The protein below binds the small molecule below.
Small molecule (SMILES): CC(=O)N[C@H]1[C@H](O[C@H]2[C@H](O)[C@@H](NC(C)=O)CO[C@@H]2CO)O[C@H](CO)[C@@H](O[C@@H]2O[C@H](CO)[C@@H](O)[C@H](O)[C@@H]2O)[C@@H]1O

Binding-site contacts:
Ligand atom C8 contacts residue ASN884 of chain 1.A at 4.5 Å.
Ligand atom C5 contacts residue ASN884 of chain 1.A at 3.7 Å.
Ligand atom C1 contacts residue THR886 of chain 1.A at 3.8 Å.
Ligand atom C5 contacts residue THR886 of chain 1.A at 3.7 Å.
Ligand atom C3 contacts residue ASN884 of chain 1.A at 3.8 Å.
Ligand atom O6 contacts residue THR886 of chain 1.A at 4.2 Å.
Ligand atom N2 contacts residue ASN884 of chain 1.A at 2.9 Å (h-bond).
Ligand atom C6 contacts residue THR886 of chain 1.A at 4.4 Å.
Ligand atom O6 contacts residue GLN1023 of chain 1.A at 3.6 Å.
Ligand atom C6 contacts residue GLN1023 of chain 1.A at 3.7 Å.
Ligand atom C1 contacts residue ASN884 of chain 1.A at 1.4 Å.
Ligand atom C4 contacts residue ASN884 of chain 1.A at 4.4 Å.
Ligand atom C7 contacts residue GLN1023 of chain 1.A at 4.4 Å.
Ligand atom O5 contacts residue THR886 of chain 1.A at 3.8 Å.
Ligand atom C8 contacts residue GLN1023 of chain 1.A at 3.8 Å.
Ligand atom C7 contacts residue ASN884 of chain 1.A at 3.5 Å.
Ligand atom N2 contacts residue GLN1023 of chain 1.A at 3.9 Å.
Ligand atom C2 contacts residue ASN884 of chain 1.A at 2.5 Å.
Ligand atom O5 contacts residue ASN884 of chain 1.A at 2.4 Å (h-bond).
Ligand atom O7 contacts residue ASN884 of chain 1.A at 3.7 Å.

Sequence of chain 1.A:
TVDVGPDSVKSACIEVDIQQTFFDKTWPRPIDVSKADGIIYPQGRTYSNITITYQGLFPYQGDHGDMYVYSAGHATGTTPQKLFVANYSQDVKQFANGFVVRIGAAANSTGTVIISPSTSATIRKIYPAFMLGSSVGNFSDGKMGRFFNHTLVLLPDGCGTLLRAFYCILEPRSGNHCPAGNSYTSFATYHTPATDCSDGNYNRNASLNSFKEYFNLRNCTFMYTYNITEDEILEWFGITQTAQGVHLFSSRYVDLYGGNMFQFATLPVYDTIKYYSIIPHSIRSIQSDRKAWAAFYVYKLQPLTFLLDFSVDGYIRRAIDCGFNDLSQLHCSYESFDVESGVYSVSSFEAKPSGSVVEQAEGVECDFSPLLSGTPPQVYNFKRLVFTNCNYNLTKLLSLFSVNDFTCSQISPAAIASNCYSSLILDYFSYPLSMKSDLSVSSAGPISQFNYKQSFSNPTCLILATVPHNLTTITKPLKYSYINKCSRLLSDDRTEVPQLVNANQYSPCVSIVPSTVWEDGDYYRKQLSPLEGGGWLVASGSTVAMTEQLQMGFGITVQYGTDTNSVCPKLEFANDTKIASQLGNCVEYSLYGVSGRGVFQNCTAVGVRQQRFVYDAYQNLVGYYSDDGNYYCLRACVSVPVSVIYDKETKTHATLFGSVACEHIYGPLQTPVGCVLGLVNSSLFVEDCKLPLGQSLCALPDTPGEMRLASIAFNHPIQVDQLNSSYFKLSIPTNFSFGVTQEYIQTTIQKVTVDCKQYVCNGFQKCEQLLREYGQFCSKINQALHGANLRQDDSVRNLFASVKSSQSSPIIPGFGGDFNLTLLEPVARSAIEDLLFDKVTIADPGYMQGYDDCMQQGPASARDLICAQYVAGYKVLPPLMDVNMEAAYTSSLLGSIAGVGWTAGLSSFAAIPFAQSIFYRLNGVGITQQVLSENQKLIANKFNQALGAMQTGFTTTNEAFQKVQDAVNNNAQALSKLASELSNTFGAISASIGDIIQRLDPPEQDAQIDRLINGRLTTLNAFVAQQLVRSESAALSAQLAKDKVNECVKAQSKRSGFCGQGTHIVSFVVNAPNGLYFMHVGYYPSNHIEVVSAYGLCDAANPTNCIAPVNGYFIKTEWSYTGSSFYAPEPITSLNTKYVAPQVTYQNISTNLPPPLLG